Sequence of chain 1.C:
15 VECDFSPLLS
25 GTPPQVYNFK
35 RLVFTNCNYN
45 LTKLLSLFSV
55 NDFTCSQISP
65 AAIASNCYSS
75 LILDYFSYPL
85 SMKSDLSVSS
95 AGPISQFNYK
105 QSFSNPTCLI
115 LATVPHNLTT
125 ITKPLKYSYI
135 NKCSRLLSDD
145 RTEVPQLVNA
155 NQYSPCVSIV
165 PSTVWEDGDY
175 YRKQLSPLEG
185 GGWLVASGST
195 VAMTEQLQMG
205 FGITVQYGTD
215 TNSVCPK

Binding-site contacts:
Ligand atom C4 contacts residue ASN121 of chain 1.C at 4.3 Å.
Ligand atom O3 contacts residue SER50 of chain 1.C at 3.1 Å (h-bond).
Ligand atom C1 contacts residue ASN121 of chain 1.C at 1.5 Å.
Ligand atom O5 contacts residue ASN121 of chain 1.C at 2.6 Å (h-bond).
Ligand atom C3 contacts residue SER50 of chain 1.C at 2.9 Å.
Ligand atom N2 contacts residue SER50 of chain 1.C at 3.8 Å.
Ligand atom O4 contacts residue SER50 of chain 1.C at 3.7 Å.
Ligand atom C2 contacts residue SER50 of chain 1.C at 4.0 Å.
Ligand atom O4 contacts residue PHE52 of chain 1.C at 4.3 Å.
Ligand atom C6 contacts residue PRO119 of chain 1.C at 4.4 Å (hydrophobic).
Ligand atom C8 contacts residue ASN121 of chain 1.C at 4.4 Å.
Ligand atom C8 contacts residue LEU51 of chain 1.C at 3.9 Å (hydrophobic).
Ligand atom C2 contacts residue ASN121 of chain 1.C at 2.4 Å.
Ligand atom C5 contacts residue ASN121 of chain 1.C at 3.8 Å.
Ligand atom O5 contacts residue PRO119 of chain 1.C at 4.4 Å.
Ligand atom O7 contacts residue ASN121 of chain 1.C at 3.7 Å.
Ligand atom N2 contacts residue ASN121 of chain 1.C at 2.8 Å (h-bond).
Ligand atom C3 contacts residue ASN121 of chain 1.C at 3.8 Å.
Ligand atom C4 contacts residue SER50 of chain 1.C at 3.9 Å.
Ligand atom C7 contacts residue ASN121 of chain 1.C at 3.4 Å.
Ligand atom C5 contacts residue PRO119 of chain 1.C at 4.2 Å (hydrophobic).

A protein and the small-molecule ligand that binds it are described below.
Small molecule (SMILES): CC(=O)N[C@@H]1[C@@H](O)[C@H](O)[C@@H](CO)O[C@H]1O